Binding-site contacts:
Ligand atom C4 contacts residue ASN152 of chain 2.A at 4.2 Å.
Ligand atom C8 contacts residue ASN152 of chain 2.A at 4.4 Å.
Ligand atom C1 contacts residue ASN152 of chain 2.A at 1.4 Å.
Ligand atom C8 contacts residue THR150 of chain 2.A at 4.0 Å.
Ligand atom C1 contacts residue THR107 of chain 2.A at 3.8 Å.
Ligand atom O5 contacts residue THR107 of chain 2.A at 3.8 Å.
Ligand atom C7 contacts residue ASN152 of chain 2.A at 3.1 Å.
Ligand atom C5 contacts residue THR107 of chain 2.A at 4.2 Å.
Ligand atom O7 contacts residue ASN152 of chain 2.A at 2.7 Å (h-bond).
Ligand atom O5 contacts residue ASN152 of chain 2.A at 2.3 Å (h-bond).
Ligand atom C3 contacts residue ASN152 of chain 2.A at 3.8 Å.
Ligand atom N2 contacts residue ASN152 of chain 2.A at 3.0 Å (h-bond).
Ligand atom C2 contacts residue ASN152 of chain 2.A at 2.4 Å.
Ligand atom C5 contacts residue ASN152 of chain 2.A at 3.6 Å.

Sequence of chain 2.A:
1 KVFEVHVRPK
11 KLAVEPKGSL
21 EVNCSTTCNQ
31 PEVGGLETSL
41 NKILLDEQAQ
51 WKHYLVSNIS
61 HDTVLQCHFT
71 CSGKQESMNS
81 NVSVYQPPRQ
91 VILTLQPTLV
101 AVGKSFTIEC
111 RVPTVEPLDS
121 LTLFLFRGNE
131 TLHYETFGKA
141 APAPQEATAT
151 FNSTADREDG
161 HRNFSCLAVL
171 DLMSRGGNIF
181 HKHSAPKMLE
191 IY

A protein and the small-molecule ligand that binds it are described below.
Small molecule (SMILES): CC(=O)N[C@H]1[C@H](O[C@H]2[C@H](O)[C@@H](NC(C)=O)CO[C@@H]2CO)O[C@H](CO)[C@@H](O)[C@@H]1O